Sequence of chain 2.A:
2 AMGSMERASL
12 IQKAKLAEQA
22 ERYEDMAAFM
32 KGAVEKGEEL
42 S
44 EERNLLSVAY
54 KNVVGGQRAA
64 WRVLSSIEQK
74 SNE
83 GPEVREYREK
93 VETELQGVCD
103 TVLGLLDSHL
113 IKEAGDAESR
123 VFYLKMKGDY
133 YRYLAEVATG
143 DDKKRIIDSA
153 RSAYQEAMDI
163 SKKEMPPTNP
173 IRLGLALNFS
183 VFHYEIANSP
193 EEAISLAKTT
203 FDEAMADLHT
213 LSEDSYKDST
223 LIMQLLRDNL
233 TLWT

The small molecule below binds the protein below.
Small molecule (SMILES): CC[C@H](C)[C@H](NC(=O)[C@H](COP(=O)(O)O)NC(=O)CNC(=O)[C@H](C)N)C(=O)N1CCC[C@H]1C(=O)NCC(=O)N[C@@H](C)C(=O)N[C@@H](C)C(=O)N[C@H](C=O)CO

Binding-site contacts:
Ligand atom C contacts residue ASN180 of chain 2.A at 3.6 Å.
Ligand atom O1P contacts residue ARG61 of chain 2.A at 2.9 Å (salt-bridge).
Ligand atom C contacts residue ASN231 of chain 2.A at 3.6 Å.
Ligand atom CG1 contacts residue LEU179 of chain 2.A at 3.6 Å (hydrophobic).
Ligand atom O contacts residue ASN231 of chain 2.A at 2.9 Å (h-bond).
Ligand atom CB contacts residue GLU19 of chain 2.A at 3.0 Å.
Ligand atom CA contacts residue ASN55 of chain 2.A at 3.3 Å.
Ligand atom O2P contacts residue ARG61 of chain 2.A at 2.9 Å (salt-bridge).
Ligand atom CA contacts residue GLU19 of chain 2.A at 3.4 Å.
Ligand atom CD contacts residue UGN1 of chain 2.C at 3.6 Å.
Ligand atom O contacts residue ASN55 of chain 2.A at 2.9 Å (h-bond).
Ligand atom CD1 contacts residue GLY176 of chain 2.A at 3.7 Å.
Ligand atom O3P contacts residue ARG134 of chain 2.A at 2.9 Å (salt-bridge).
Ligand atom O contacts residue VAL51 of chain 2.A at 3.5 Å.
Ligand atom P contacts residue ARG61 of chain 2.A at 3.6 Å.
Ligand atom OG contacts residue LEU48 of chain 2.A at 3.7 Å.
Ligand atom CB contacts residue ASN180 of chain 2.A at 3.2 Å.
Ligand atom CA contacts residue ASN180 of chain 2.A at 3.4 Å.
Ligand atom CG1 contacts residue GLY176 of chain 2.A at 3.6 Å.
Ligand atom CA contacts residue ASN231 of chain 2.A at 3.5 Å.
Ligand atom CG1 contacts residue ASN180 of chain 2.A at 3.7 Å.
Ligand atom O3P contacts residue TYR135 of chain 2.A at 2.6 Å (h-bond).
Ligand atom CB contacts residue GLU187 of chain 2.A at 3.0 Å.
Ligand atom OG contacts residue GLU19 of chain 2.A at 3.7 Å.
Ligand atom CB contacts residue ASN55 of chain 2.A at 3.5 Å.
Ligand atom N contacts residue ASN180 of chain 2.A at 2.9 Å (h-bond).
Ligand atom C contacts residue ASN55 of chain 2.A at 3.5 Å.
Ligand atom CA contacts residue GLU19 of chain 2.A at 3.7 Å.
Ligand atom O contacts residue LYS54 of chain 2.A at 3.6 Å.
Ligand atom N contacts residue ASN231 of chain 2.A at 2.8 Å (h-bond).
Ligand atom O contacts residue VAL51 of chain 2.A at 3.5 Å.
Ligand atom O2P contacts residue ARG134 of chain 2.A at 2.8 Å (salt-bridge).
Ligand atom C contacts residue GLU19 of chain 2.A at 3.6 Å.
Ligand atom N contacts residue GLU19 of chain 2.A at 2.6 Å (salt-bridge).
Ligand atom N contacts residue LEU179 of chain 2.A at 3.5 Å.
Ligand atom N contacts residue LEU234 of chain 2.A at 3.3 Å.
Ligand atom CB contacts residue TRP235 of chain 2.A at 3.4 Å (hydrophobic).
Ligand atom O contacts residue VAL183 of chain 2.A at 3.6 Å.
Ligand atom O contacts residue GLU187 of chain 2.A at 3.2 Å (salt-bridge).
Ligand atom O contacts residue LYS54 of chain 2.A at 3.6 Å.